This small molecule binds to this protein.
Small molecule (SMILES): CC(=O)NCCCC[C@H](NC(=O)CNC(=O)CN)C(=O)N[C@@H](C)C(=O)N1CCC[C@H]1C(=O)N[C@@H](CCCN=C(N)N)C(=O)N[C@@H](C)C=O

Sequence of chain 1.A:
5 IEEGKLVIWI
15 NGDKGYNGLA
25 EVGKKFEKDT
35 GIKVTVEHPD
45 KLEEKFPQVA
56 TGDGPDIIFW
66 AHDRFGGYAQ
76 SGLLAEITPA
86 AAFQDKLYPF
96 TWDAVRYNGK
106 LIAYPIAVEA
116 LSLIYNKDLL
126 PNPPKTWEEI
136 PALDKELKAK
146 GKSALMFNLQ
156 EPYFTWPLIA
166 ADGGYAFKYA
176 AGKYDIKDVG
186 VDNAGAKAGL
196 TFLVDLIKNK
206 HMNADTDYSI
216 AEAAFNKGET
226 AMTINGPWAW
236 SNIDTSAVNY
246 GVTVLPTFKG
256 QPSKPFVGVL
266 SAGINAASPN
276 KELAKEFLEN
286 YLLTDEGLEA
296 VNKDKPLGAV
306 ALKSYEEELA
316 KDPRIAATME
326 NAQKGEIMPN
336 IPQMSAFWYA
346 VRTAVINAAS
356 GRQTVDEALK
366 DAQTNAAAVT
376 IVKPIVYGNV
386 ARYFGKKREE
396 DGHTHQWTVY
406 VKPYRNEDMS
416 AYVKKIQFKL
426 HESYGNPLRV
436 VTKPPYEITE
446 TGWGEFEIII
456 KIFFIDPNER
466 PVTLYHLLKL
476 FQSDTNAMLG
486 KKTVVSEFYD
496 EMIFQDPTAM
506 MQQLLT

Binding-site contacts:
Ligand atom OH contacts residue GLY447 of chain 1.A at 3.2 Å.
Ligand atom CD contacts residue SER428 of chain 1.A at 3.7 Å.
Ligand atom OH contacts residue TYR429 of chain 1.A at 3.3 Å (h-bond).
Ligand atom N contacts residue GLU450 of chain 1.A at 3.2 Å (salt-bridge).
Ligand atom CE contacts residue GLY449 of chain 1.A at 3.7 Å.
Ligand atom CA contacts residue HIS426 of chain 1.A at 3.5 Å.
Ligand atom CH contacts residue TYR429 of chain 1.A at 3.5 Å (hydrophobic).
Ligand atom CA contacts residue TRP448 of chain 1.A at 3.7 Å (hydrophobic).
Ligand atom N contacts residue GLU427 of chain 1.A at 3.6 Å.
Ligand atom CH contacts residue SER428 of chain 1.A at 3.8 Å.
Ligand atom CG contacts residue GLU450 of chain 1.A at 3.5 Å.
Ligand atom CD contacts residue PHE476 of chain 1.A at 3.8 Å (hydrophobic).
Ligand atom O contacts residue GLU450 of chain 1.A at 2.6 Å (salt-bridge).
Ligand atom OH contacts residue TRP448 of chain 1.A at 2.9 Å (h-bond).
Ligand atom CA contacts residue GLU450 of chain 1.A at 3.4 Å.
Ligand atom N contacts residue GLU450 of chain 1.A at 2.9 Å (salt-bridge).
Ligand atom CE contacts residue TRP448 of chain 1.A at 3.5 Å (hydrophobic).
Ligand atom CH contacts residue TRP448 of chain 1.A at 3.3 Å (hydrophobic).
Ligand atom O contacts residue GLY449 of chain 1.A at 3.3 Å.
Ligand atom CG contacts residue PHE476 of chain 1.A at 3.7 Å (hydrophobic).
Ligand atom O contacts residue PHE476 of chain 1.A at 2.8 Å.
Ligand atom O contacts residue GLU450 of chain 1.A at 3.3 Å.
Ligand atom NZ contacts residue SER428 of chain 1.A at 3.0 Å (h-bond).
Ligand atom CB contacts residue HIS426 of chain 1.A at 3.5 Å.
Ligand atom C contacts residue PHE476 of chain 1.A at 3.8 Å (hydrophobic).
Ligand atom C contacts residue HIS426 of chain 1.A at 3.5 Å.
Ligand atom CD contacts residue TRP448 of chain 1.A at 3.7 Å (hydrophobic).
Ligand atom OH contacts residue GLY449 of chain 1.A at 3.4 Å (h-bond).
Ligand atom CD contacts residue HIS426 of chain 1.A at 3.4 Å.
Ligand atom CH3 contacts residue SER428 of chain 1.A at 3.6 Å.
Ligand atom NZ contacts residue TRP448 of chain 1.A at 3.5 Å.
Ligand atom C contacts residue GLU450 of chain 1.A at 3.7 Å.
Ligand atom C contacts residue GLU450 of chain 1.A at 3.6 Å.
Ligand atom CH3 contacts residue TRP448 of chain 1.A at 3.5 Å (hydrophobic).
Ligand atom CH3 contacts residue TYR429 of chain 1.A at 3.5 Å (hydrophobic).
Ligand atom CG contacts residue TRP448 of chain 1.A at 3.6 Å (hydrophobic).
Ligand atom C contacts residue GLU450 of chain 1.A at 3.8 Å.
Ligand atom CD contacts residue PHE451 of chain 1.A at 3.8 Å (hydrophobic).
Ligand atom O contacts residue HIS426 of chain 1.A at 3.1 Å (h-bond).
Ligand atom CA contacts residue GLU450 of chain 1.A at 3.4 Å.